The protein below binds the small molecule below.
Small molecule (SMILES): CC(=O)N[C@H]1[C@H](O[C@H]2[C@H](O)[C@@H](NC(C)=O)CO[C@@H]2CO[C@@H]2O[C@@H](C)[C@@H](O)[C@@H](O)[C@@H]2O)O[C@H](CO)[C@@H](O)[C@@H]1O

Sequence of chain 1.A:
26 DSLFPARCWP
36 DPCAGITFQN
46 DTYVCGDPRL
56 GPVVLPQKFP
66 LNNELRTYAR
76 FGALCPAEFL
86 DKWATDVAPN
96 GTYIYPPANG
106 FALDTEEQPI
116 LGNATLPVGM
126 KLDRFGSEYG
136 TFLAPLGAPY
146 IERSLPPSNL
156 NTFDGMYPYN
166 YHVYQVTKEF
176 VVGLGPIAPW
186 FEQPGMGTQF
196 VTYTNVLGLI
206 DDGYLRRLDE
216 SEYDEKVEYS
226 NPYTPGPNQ

Binding-site contacts:
Ligand atom C3 contacts residue PHE158 of chain 1.A at 4.3 Å (hydrophobic).
Ligand atom O7 contacts residue ASN45 of chain 1.A at 4.4 Å.
Ligand atom C5 contacts residue ASN45 of chain 1.A at 3.6 Å.
Ligand atom C8 contacts residue THR47 of chain 1.A at 4.1 Å.
Ligand atom C6 contacts residue THR157 of chain 1.A at 4.3 Å.
Ligand atom O3 contacts residue TYR48 of chain 1.A at 4.4 Å.
Ligand atom O3 contacts residue PHE158 of chain 1.A at 3.3 Å.
Ligand atom C8 contacts residue ASP46 of chain 1.A at 3.7 Å.
Ligand atom C1 contacts residue ASN45 of chain 1.A at 1.4 Å.
Ligand atom C8 contacts residue ASN45 of chain 1.A at 3.9 Å.
Ligand atom C2 contacts residue ASN45 of chain 1.A at 2.5 Å.
Ligand atom C3 contacts residue THR47 of chain 1.A at 4.3 Å.
Ligand atom N2 contacts residue THR47 of chain 1.A at 3.2 Å (h-bond).
Ligand atom C7 contacts residue THR47 of chain 1.A at 4.2 Å.
Ligand atom C7 contacts residue ASN45 of chain 1.A at 3.6 Å.
Ligand atom N2 contacts residue ASN45 of chain 1.A at 2.7 Å (h-bond).
Ligand atom O4 contacts residue PHE158 of chain 1.A at 3.4 Å.
Ligand atom C1 contacts residue THR47 of chain 1.A at 4.0 Å.
Ligand atom C4 contacts residue THR157 of chain 1.A at 4.3 Å.
Ligand atom C2 contacts residue THR47 of chain 1.A at 4.0 Å.
Ligand atom O5 contacts residue ASN45 of chain 1.A at 2.3 Å (h-bond).
Ligand atom C6 contacts residue PHE158 of chain 1.A at 3.7 Å (hydrophobic).
Ligand atom C4 contacts residue PHE158 of chain 1.A at 3.6 Å (hydrophobic).
Ligand atom C7 contacts residue ASP46 of chain 1.A at 4.3 Å.
Ligand atom N2 contacts residue ASP46 of chain 1.A at 4.4 Å.
Ligand atom C3 contacts residue ASN45 of chain 1.A at 3.8 Å.
Ligand atom C3 contacts residue TYR48 of chain 1.A at 4.1 Å (hydrophobic).
Ligand atom C4 contacts residue ASN45 of chain 1.A at 4.2 Å.
Ligand atom C5 contacts residue THR157 of chain 1.A at 4.5 Å.